The small molecule below binds the protein below.
Small molecule (SMILES): N[C@@H]1[C@@H](O)[C@@H](O)[C@@H](CO)O[C@@H]1O

Binding-site contacts:
Ligand atom C1 contacts residue GOL1 of chain 1.F at 3.4 Å.
Ligand atom O6 contacts residue GLY67 of chain 1.A at 2.9 Å (h-bond).
Ligand atom C5 contacts residue ASN27 of chain 1.A at 4.0 Å.
Ligand atom C6 contacts residue ASN27 of chain 1.A at 3.6 Å.
Ligand atom C3 contacts residue HIS85 of chain 1.A at 3.8 Å.
Ligand atom C3 contacts residue HIS81 of chain 1.A at 4.0 Å.
Ligand atom O6 contacts residue TYR66 of chain 1.A at 3.4 Å.
Ligand atom O6 contacts residue ASN27 of chain 1.A at 2.7 Å (h-bond).
Ligand atom O5 contacts residue GLY67 of chain 1.A at 3.1 Å.
Ligand atom O3 contacts residue ASP83 of chain 1.A at 2.7 Å (salt-bridge).
Ligand atom O1 contacts residue GOL1 of chain 1.F at 2.9 Å (h-bond).
Ligand atom C6 contacts residue PRO65 of chain 1.A at 3.5 Å (hydrophobic).
Ligand atom C1 contacts residue GLY67 of chain 1.A at 3.7 Å.
Ligand atom O4 contacts residue GLY68 of chain 1.A at 3.4 Å.
Ligand atom C1 contacts residue GLY68 of chain 1.A at 4.2 Å.
Ligand atom C4 contacts residue HIS85 of chain 1.A at 3.8 Å.
Ligand atom C6 contacts residue GLY67 of chain 1.A at 3.6 Å.
Ligand atom C5 contacts residue HIS81 of chain 1.A at 3.7 Å.
Ligand atom N2 contacts residue ARG87 of chain 1.A at 4.3 Å.
Ligand atom C5 contacts residue GLY68 of chain 1.A at 4.1 Å.
Ligand atom C6 contacts residue TYR66 of chain 1.A at 4.3 Å (hydrophobic).
Ligand atom C4 contacts residue HIS81 of chain 1.A at 3.9 Å.
Ligand atom O4 contacts residue HIS64 of chain 1.A at 2.7 Å (h-bond).
Ligand atom O4 contacts residue HIS85 of chain 1.A at 3.0 Å (h-bond).
Ligand atom O5 contacts residue GLY68 of chain 1.A at 3.3 Å (h-bond).
Ligand atom C6 contacts residue GLY68 of chain 1.A at 3.9 Å.
Ligand atom C2 contacts residue ARG87 of chain 1.A at 4.3 Å.
Ligand atom C6 contacts residue VAL79 of chain 1.A at 4.2 Å (hydrophobic).
Ligand atom C3 contacts residue ASP83 of chain 1.A at 3.5 Å.
Ligand atom C5 contacts residue GLY67 of chain 1.A at 4.1 Å.
Ligand atom O6 contacts residue PRO65 of chain 1.A at 3.7 Å.
Ligand atom C5 contacts residue HIS64 of chain 1.A at 4.3 Å.
Ligand atom O6 contacts residue VAL79 of chain 1.A at 3.6 Å.
Ligand atom C6 contacts residue HIS81 of chain 1.A at 4.0 Å.
Ligand atom O3 contacts residue HIS85 of chain 1.A at 2.9 Å (h-bond).
Ligand atom C4 contacts residue HIS64 of chain 1.A at 3.4 Å.
Ligand atom O3 contacts residue ARG87 of chain 1.A at 4.2 Å.
Ligand atom O5 contacts residue GOL1 of chain 1.F at 3.7 Å.
Ligand atom C2 contacts residue GLY67 of chain 1.A at 4.2 Å.
Ligand atom C6 contacts residue HIS64 of chain 1.A at 3.7 Å.

Sequence of chain 1.A:
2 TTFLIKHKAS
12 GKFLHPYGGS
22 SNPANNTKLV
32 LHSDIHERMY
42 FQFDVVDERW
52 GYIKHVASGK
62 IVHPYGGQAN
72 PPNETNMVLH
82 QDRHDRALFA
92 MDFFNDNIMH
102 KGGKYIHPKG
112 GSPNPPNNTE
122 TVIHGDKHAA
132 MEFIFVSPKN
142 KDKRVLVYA